A protein and the small-molecule ligand that binds it are described below.
Small molecule (SMILES): OC[C@H]1O[C@H](O)[C@H](O)[C@@H](O)[C@H]1O

Binding-site contacts:
Ligand atom C4 contacts residue ASP224 of chain 1.B at 4.0 Å.
Ligand atom C4 contacts residue VAL223 of chain 1.B at 4.3 Å (hydrophobic).
Ligand atom O4 contacts residue ASP224 of chain 1.B at 4.4 Å.
Ligand atom C5 contacts residue ASP224 of chain 1.B at 3.9 Å.
Ligand atom O6 contacts residue ASP224 of chain 1.B at 3.5 Å (salt-bridge).
Ligand atom O4 contacts residue GLN219 of chain 1.B at 3.7 Å.
Ligand atom C2 contacts residue GLN219 of chain 1.B at 3.5 Å.
Ligand atom C3 contacts residue GLN219 of chain 1.B at 4.4 Å.
Ligand atom O4 contacts residue TYR298 of chain 1.B at 4.3 Å.
Ligand atom C2 contacts residue GLU220 of chain 1.B at 4.2 Å.
Ligand atom C2 contacts residue TYR298 of chain 1.B at 4.3 Å (hydrophobic).
Ligand atom O2 contacts residue GLN219 of chain 1.B at 3.1 Å (h-bond).
Ligand atom O4 contacts residue VAL223 of chain 1.B at 3.0 Å.
Ligand atom C4 contacts residue GLN219 of chain 1.B at 4.3 Å.
Ligand atom C6 contacts residue ASP224 of chain 1.B at 2.9 Å.
Ligand atom O3 contacts residue GLN219 of chain 1.B at 3.2 Å.
Ligand atom O6 contacts residue TYR298 of chain 1.B at 4.3 Å.
Ligand atom C4 contacts residue GLU220 of chain 1.B at 4.3 Å.
Ligand atom O5 contacts residue TYR298 of chain 1.B at 3.8 Å.
Ligand atom O2 contacts residue GLU220 of chain 1.B at 3.9 Å.
Ligand atom O3 contacts residue GLU220 of chain 1.B at 3.1 Å.
Ligand atom C1 contacts residue TYR298 of chain 1.B at 4.0 Å (hydrophobic).
Ligand atom C3 contacts residue GLU220 of chain 1.B at 3.3 Å.
Ligand atom C6 contacts residue VAL223 of chain 1.B at 4.3 Å (hydrophobic).

Sequence of chain 1.B:
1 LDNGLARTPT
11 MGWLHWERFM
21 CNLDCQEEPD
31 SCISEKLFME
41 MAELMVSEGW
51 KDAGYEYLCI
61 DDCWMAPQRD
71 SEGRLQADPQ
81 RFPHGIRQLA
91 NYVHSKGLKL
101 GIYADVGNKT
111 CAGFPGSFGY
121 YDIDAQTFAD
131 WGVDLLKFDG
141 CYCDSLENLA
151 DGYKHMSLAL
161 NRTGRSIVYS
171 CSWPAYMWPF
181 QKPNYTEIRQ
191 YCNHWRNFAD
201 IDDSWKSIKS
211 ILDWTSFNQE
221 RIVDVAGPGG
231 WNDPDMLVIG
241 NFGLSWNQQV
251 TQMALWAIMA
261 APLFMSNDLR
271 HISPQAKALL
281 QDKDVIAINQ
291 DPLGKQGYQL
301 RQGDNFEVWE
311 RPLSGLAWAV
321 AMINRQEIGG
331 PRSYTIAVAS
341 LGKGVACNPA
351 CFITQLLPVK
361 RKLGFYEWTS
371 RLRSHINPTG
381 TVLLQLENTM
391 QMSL